Sequence of chain 1.B:
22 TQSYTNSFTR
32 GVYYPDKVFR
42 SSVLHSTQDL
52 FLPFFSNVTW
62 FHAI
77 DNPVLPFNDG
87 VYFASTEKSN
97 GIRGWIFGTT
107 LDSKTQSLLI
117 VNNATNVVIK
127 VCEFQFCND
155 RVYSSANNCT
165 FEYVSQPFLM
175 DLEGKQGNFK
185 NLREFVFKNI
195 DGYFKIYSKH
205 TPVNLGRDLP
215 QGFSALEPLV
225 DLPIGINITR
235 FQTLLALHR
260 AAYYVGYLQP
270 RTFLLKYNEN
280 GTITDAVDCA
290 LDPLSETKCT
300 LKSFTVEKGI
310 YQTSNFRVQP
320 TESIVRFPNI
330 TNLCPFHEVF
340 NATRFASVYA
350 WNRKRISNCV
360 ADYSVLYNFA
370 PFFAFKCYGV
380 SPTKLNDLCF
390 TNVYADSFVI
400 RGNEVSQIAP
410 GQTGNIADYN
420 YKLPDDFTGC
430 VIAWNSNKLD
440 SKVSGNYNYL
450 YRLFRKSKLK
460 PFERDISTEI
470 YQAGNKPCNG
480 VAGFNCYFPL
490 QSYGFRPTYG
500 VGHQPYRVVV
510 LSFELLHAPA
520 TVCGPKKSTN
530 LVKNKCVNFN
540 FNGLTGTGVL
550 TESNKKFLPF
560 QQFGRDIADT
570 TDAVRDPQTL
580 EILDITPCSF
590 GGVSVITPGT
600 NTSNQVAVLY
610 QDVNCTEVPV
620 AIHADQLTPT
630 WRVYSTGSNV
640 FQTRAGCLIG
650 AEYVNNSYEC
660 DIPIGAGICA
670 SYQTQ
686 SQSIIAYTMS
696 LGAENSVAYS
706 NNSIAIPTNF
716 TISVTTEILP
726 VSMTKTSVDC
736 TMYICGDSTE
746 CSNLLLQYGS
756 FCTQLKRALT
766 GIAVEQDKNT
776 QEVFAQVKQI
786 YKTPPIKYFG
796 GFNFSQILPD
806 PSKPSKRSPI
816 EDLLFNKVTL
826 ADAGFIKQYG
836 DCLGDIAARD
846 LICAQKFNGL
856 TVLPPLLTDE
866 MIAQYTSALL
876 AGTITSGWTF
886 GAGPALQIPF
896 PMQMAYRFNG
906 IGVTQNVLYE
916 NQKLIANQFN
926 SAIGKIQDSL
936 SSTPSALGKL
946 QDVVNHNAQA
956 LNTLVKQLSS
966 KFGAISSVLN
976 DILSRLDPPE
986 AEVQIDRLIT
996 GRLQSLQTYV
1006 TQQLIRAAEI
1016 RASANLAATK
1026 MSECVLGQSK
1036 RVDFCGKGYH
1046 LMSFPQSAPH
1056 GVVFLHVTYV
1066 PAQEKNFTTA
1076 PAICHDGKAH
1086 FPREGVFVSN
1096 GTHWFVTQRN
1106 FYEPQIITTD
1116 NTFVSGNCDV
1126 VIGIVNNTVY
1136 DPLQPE

The small molecule below binds the protein below.
Small molecule (SMILES): CC(=O)N[C@@H]1[C@@H](O)[C@H](O)[C@@H](CO)O[C@H]1O

Binding-site contacts:
Ligand atom O7 contacts residue ASN1071 of chain 1.B at 4.2 Å.
Ligand atom C5 contacts residue ALA703 of chain 1.B at 4.0 Å (hydrophobic).
Ligand atom N2 contacts residue ASN1071 of chain 1.B at 2.9 Å (h-bond).
Ligand atom O5 contacts residue ASN1071 of chain 1.B at 2.4 Å (h-bond).
Ligand atom C8 contacts residue ASN1071 of chain 1.B at 4.4 Å.
Ligand atom C8 contacts residue LYS1070 of chain 1.B at 4.4 Å.
Ligand atom C6 contacts residue ALA703 of chain 1.B at 4.4 Å (hydrophobic).
Ligand atom C4 contacts residue ASN1071 of chain 1.B at 4.2 Å.
Ligand atom C1 contacts residue ASN1071 of chain 1.B at 1.4 Å.
Ligand atom C7 contacts residue ASN1071 of chain 1.B at 3.8 Å.
Ligand atom C8 contacts residue GLU1069 of chain 1.B at 3.4 Å.
Ligand atom C5 contacts residue ASN1071 of chain 1.B at 3.7 Å.
Ligand atom O4 contacts residue ALA703 of chain 1.B at 4.4 Å.
Ligand atom C2 contacts residue ASN1071 of chain 1.B at 2.5 Å.
Ligand atom C3 contacts residue ASN1071 of chain 1.B at 3.8 Å.
Ligand atom C1 contacts residue GLN892 of chain 1.A at 4.4 Å.

Sequence of chain 1.A:
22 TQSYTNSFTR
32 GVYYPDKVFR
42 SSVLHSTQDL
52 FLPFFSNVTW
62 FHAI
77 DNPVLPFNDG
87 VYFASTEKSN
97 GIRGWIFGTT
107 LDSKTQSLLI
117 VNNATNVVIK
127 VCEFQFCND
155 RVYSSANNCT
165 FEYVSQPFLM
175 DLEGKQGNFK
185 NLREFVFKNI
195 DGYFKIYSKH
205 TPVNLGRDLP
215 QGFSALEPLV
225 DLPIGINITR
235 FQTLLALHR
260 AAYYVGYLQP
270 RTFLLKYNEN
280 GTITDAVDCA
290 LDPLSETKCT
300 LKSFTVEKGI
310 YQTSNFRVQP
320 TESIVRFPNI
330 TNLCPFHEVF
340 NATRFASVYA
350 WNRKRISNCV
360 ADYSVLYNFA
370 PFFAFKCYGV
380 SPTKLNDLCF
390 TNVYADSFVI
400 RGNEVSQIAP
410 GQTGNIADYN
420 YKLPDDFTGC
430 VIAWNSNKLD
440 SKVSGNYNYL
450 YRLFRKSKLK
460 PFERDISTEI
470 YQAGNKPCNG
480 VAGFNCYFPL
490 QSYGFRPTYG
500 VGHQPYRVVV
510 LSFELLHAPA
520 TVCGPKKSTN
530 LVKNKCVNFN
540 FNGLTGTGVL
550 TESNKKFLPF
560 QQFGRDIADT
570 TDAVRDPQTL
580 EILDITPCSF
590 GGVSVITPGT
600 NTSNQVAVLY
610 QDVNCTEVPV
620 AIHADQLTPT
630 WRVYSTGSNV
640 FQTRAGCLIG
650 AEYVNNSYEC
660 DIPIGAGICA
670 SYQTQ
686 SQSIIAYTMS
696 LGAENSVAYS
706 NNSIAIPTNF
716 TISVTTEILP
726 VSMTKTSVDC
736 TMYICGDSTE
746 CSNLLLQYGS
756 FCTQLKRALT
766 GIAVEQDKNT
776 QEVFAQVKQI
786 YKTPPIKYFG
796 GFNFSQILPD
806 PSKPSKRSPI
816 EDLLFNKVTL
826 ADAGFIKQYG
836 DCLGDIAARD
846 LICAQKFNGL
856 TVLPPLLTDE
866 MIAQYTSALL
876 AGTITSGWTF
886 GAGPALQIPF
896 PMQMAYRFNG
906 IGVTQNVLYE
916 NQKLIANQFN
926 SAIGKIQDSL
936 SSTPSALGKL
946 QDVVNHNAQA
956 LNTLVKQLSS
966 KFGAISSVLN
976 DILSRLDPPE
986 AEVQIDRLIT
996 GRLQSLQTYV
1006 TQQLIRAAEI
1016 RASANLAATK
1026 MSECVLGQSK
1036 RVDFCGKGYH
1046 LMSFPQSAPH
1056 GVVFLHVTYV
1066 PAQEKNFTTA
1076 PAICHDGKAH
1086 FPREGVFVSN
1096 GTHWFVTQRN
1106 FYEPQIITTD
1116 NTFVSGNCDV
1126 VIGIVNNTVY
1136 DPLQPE